The small molecule below binds the protein below.
Small molecule (SMILES): C[C@H](OC(=O)C[C@@H]1Sc2ccccc2NC1=O)c1nc2scc(-c3ccccc3)c2c(=O)[nH]1

Sequence of chain 1.B:
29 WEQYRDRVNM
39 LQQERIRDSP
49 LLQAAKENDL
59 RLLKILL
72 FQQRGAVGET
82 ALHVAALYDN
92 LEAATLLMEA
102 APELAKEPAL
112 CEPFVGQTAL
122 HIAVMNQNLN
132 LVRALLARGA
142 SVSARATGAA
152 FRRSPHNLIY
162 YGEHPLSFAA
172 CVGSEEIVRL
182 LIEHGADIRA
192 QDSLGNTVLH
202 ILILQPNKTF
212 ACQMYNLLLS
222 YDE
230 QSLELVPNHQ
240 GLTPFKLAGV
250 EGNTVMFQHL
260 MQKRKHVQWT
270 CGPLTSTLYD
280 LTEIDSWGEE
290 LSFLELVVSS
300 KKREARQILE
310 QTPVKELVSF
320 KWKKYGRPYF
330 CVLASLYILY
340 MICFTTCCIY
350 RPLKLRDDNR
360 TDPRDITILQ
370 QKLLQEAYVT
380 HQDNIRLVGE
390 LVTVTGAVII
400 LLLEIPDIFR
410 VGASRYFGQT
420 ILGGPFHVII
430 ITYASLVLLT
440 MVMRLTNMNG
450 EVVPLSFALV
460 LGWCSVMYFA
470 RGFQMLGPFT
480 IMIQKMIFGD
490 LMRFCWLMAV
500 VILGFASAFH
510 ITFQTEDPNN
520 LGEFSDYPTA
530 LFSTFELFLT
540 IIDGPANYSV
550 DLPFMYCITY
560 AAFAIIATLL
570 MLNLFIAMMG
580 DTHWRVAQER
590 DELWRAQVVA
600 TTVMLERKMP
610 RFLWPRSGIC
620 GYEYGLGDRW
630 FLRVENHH

Binding-site contacts:
Ligand atom C28 contacts residue MET491 of chain 1.B at 4.4 Å (hydrophobic).
Ligand atom S21 contacts residue MET491 of chain 1.B at 3.9 Å.
Ligand atom C23 contacts residue MET491 of chain 1.B at 3.8 Å (hydrophobic).
Ligand atom C22 contacts residue CYS494 of chain 1.B at 3.7 Å (hydrophobic).
Ligand atom C04 contacts residue ILE564 of chain 1.A at 4.0 Å (hydrophobic).
Ligand atom C30 contacts residue MET491 of chain 1.B at 4.5 Å (hydrophobic).
Ligand atom N19 contacts residue ILE564 of chain 1.A at 3.7 Å.
Ligand atom C24 contacts residue MET491 of chain 1.B at 4.0 Å (hydrophobic).
Ligand atom C06 contacts residue ALA561 of chain 1.A at 4.5 Å (hydrophobic).
Ligand atom C02 contacts residue ILE564 of chain 1.A at 4.2 Å (hydrophobic).
Ligand atom C20 contacts residue ILE564 of chain 1.A at 4.4 Å (hydrophobic).
Ligand atom S21 contacts residue CYS494 of chain 1.B at 3.7 Å.
Ligand atom S21 contacts residue LEU490 of chain 1.B at 3.8 Å.
Ligand atom C22 contacts residue MET491 of chain 1.B at 3.5 Å (hydrophobic).
Ligand atom C18 contacts residue ILE564 of chain 1.A at 4.1 Å (hydrophobic).
Ligand atom O03 contacts residue ILE564 of chain 1.A at 3.8 Å.
Ligand atom C23 contacts residue CYS494 of chain 1.B at 4.3 Å (hydrophobic).
Ligand atom C01 contacts residue ILE565 of chain 1.A at 4.3 Å (hydrophobic).
Ligand atom C01 contacts residue ILE564 of chain 1.A at 4.2 Å (hydrophobic).
Ligand atom O05 contacts residue ILE564 of chain 1.A at 3.3 Å.
Ligand atom C29 contacts residue MET491 of chain 1.B at 3.6 Å (hydrophobic).

Sequence of chain 1.A:
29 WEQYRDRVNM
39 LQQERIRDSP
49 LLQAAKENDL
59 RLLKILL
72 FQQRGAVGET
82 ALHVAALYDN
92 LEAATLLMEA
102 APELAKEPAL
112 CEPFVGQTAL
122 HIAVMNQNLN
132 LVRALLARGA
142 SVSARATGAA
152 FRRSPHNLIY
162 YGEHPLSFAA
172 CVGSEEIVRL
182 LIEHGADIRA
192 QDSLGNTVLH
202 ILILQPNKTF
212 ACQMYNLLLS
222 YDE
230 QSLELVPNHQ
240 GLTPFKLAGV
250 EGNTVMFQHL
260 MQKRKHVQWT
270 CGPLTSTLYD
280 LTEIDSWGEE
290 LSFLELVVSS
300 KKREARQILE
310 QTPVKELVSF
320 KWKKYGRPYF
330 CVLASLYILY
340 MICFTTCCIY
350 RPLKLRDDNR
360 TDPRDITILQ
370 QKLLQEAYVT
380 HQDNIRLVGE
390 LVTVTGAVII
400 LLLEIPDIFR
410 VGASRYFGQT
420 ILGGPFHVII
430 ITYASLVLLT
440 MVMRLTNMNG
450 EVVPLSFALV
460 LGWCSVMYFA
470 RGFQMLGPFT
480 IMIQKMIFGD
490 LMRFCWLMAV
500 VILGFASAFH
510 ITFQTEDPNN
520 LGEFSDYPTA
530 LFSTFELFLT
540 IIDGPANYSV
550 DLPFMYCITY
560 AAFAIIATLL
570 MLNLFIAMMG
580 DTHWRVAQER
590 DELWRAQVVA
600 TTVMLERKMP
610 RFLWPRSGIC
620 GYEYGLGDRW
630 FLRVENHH